Binding-site contacts:
Ligand atom C31 contacts residue ALA200 of chain 1.A at 3.8 Å (hydrophobic).
Ligand atom O38 contacts residue GLY228 of chain 1.A at 3.1 Å (h-bond).
Ligand atom C23 contacts residue HIS43 of chain 1.A at 3.7 Å.
Ligand atom F13 contacts residue TYR47 of chain 1.A at 3.7 Å.
Ligand atom C29 contacts residue TRP227 of chain 1.A at 3.8 Å (hydrophobic).
Ligand atom O38 contacts residue TRP227 of chain 1.A at 3.4 Å.
Ligand atom CL3 contacts residue GLY238 of chain 1.A at 3.5 Å.
Ligand atom CL3 contacts residue PHE239 of chain 1.A at 3.5 Å.
Ligand atom CL4 contacts residue GLY228 of chain 1.A at 3.0 Å.
Ligand atom CL3 contacts residue TYR240 of chain 1.A at 3.6 Å.
Ligand atom N22 contacts residue HIS43 of chain 1.A at 3.5 Å.
Ligand atom O36 contacts residue GLY230 of chain 1.A at 3.2 Å (h-bond).
Ligand atom S15 contacts residue GLY228 of chain 1.A at 3.5 Å (h-bond).
Ligand atom N16 contacts residue GLY228 of chain 1.A at 2.8 Å (h-bond).
Ligand atom C1 contacts residue TRP227 of chain 1.A at 3.7 Å (hydrophobic).
Ligand atom N27 contacts residue GLY230 of chain 1.A at 3.2 Å (h-bond).
Ligand atom C33 contacts residue ALA200 of chain 1.A at 3.5 Å (hydrophobic).
Ligand atom F13 contacts residue TRP50 of chain 1.A at 3.4 Å.
Ligand atom S30 contacts residue VAL225 of chain 1.A at 3.5 Å.
Ligand atom C24 contacts residue SER226 of chain 1.A at 3.5 Å.
Ligand atom C32 contacts residue ALA200 of chain 1.A at 3.7 Å (hydrophobic).
Ligand atom CL3 contacts residue VAL225 of chain 1.A at 3.6 Å.
Ligand atom C12 contacts residue TYR47 of chain 1.A at 3.5 Å (hydrophobic).
Ligand atom C29 contacts residue GLY228 of chain 1.A at 3.4 Å.
Ligand atom S30 contacts residue TRP227 of chain 1.A at 3.6 Å.
Ligand atom C5 contacts residue ILE179 of chain 1.A at 3.7 Å (hydrophobic).
Ligand atom CL3 contacts residue TRP227 of chain 1.A at 3.6 Å.
Ligand atom C31 contacts residue TRP227 of chain 1.A at 3.4 Å (hydrophobic).
Ligand atom C33 contacts residue GLY228 of chain 1.A at 3.4 Å.
Ligand atom C25 contacts residue HIS43 of chain 1.A at 3.6 Å.
Ligand atom C25 contacts residue TYR47 of chain 1.A at 3.6 Å (hydrophobic).
Ligand atom O36 contacts residue GLY228 of chain 1.A at 3.2 Å (h-bond).
Ligand atom C33 contacts residue GLY230 of chain 1.A at 3.4 Å.
Ligand atom C32 contacts residue ASP199 of chain 1.A at 3.3 Å.
Ligand atom O36 contacts residue GLU229 of chain 1.A at 3.7 Å.
Ligand atom O39 contacts residue SER205 of chain 1.A at 3.6 Å (h-bond).
Ligand atom C32 contacts residue GLY228 of chain 1.A at 3.6 Å.
Ligand atom C32 contacts residue TRP227 of chain 1.A at 3.7 Å (hydrophobic).
Ligand atom C21 contacts residue TRP50 of chain 1.A at 3.4 Å (hydrophobic).
Ligand atom C2 contacts residue TRP227 of chain 1.A at 3.7 Å (hydrophobic).

Sequence of chain 1.A:
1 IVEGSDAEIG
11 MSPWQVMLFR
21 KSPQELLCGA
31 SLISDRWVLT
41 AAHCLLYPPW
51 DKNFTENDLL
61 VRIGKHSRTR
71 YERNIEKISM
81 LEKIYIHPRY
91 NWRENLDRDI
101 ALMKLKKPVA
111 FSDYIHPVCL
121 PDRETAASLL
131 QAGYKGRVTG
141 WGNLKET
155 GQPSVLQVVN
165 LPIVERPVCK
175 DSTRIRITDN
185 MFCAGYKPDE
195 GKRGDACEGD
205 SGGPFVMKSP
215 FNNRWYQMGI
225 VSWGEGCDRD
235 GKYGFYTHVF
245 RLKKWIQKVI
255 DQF

This small molecule binds to this protein.
Small molecule (SMILES): CN1CCN(C(=O)[C@H](CNC(=O)c2ccc(Cl)s2)NS(=O)(=O)c2cc(F)cc(N3CCCCC3=O)c2Cl)CC1